Binding-site contacts:
Ligand atom N7 contacts residue HIS412 of chain 1.F at 4.1 Å.
Ligand atom C6 contacts residue PRO203 of chain 1.F at 4.3 Å (hydrophobic).
Ligand atom C3' contacts residue HIS412 of chain 1.F at 4.0 Å.
Ligand atom C1' contacts residue HIS412 of chain 1.F at 4.3 Å.
Ligand atom C5 contacts residue PRO413 of chain 1.F at 4.0 Å (hydrophobic).
Ligand atom C6 contacts residue VAL202 of chain 1.F at 4.2 Å (hydrophobic).
Ligand atom C2' contacts residue PRO413 of chain 1.F at 3.8 Å (hydrophobic).
Ligand atom N3 contacts residue PRO413 of chain 1.F at 3.8 Å.
Ligand atom C2 contacts residue GLY421 of chain 1.F at 3.4 Å.
Ligand atom N7 contacts residue ASN391 of chain 1.F at 3.9 Å.
Ligand atom C8 contacts residue SER414 of chain 1.F at 4.3 Å.
Ligand atom N6 contacts residue GLY419 of chain 1.F at 3.5 Å (h-bond).
Ligand atom N1 contacts residue PRO413 of chain 1.F at 3.5 Å (h-bond).
Ligand atom O3' contacts residue PRO413 of chain 1.F at 4.2 Å.
Ligand atom C5 contacts residue PRO203 of chain 1.F at 3.9 Å (hydrophobic).
Ligand atom N1 contacts residue VAL202 of chain 1.F at 3.7 Å.
Ligand atom C1' contacts residue PRO413 of chain 1.F at 3.9 Å (hydrophobic).
Ligand atom C5 contacts residue SER414 of chain 1.F at 3.9 Å.
Ligand atom N6 contacts residue PRO415 of chain 1.F at 4.2 Å.
Ligand atom C2 contacts residue VAL202 of chain 1.F at 4.2 Å (hydrophobic).
Ligand atom N6 contacts residue GLY421 of chain 1.F at 3.3 Å (h-bond).
Ligand atom C2 contacts residue ILE404 of chain 1.F at 4.4 Å (hydrophobic).
Ligand atom C8 contacts residue HIS412 of chain 1.F at 3.4 Å.
Ligand atom C4 contacts residue PRO203 of chain 1.F at 4.2 Å (hydrophobic).
Ligand atom N9 contacts residue PRO413 of chain 1.F at 4.3 Å.
Ligand atom C2' contacts residue HIS412 of chain 1.F at 3.1 Å.
Ligand atom N1 contacts residue GLY421 of chain 1.F at 3.1 Å (h-bond).
Ligand atom N1 contacts residue PHE420 of chain 1.F at 4.2 Å.
Ligand atom N7 contacts residue SER414 of chain 1.F at 3.6 Å.
Ligand atom C8 contacts residue PRO203 of chain 1.F at 4.2 Å (hydrophobic).
Ligand atom N9 contacts residue PRO203 of chain 1.F at 4.4 Å.
Ligand atom C4 contacts residue PRO413 of chain 1.F at 4.0 Å (hydrophobic).
Ligand atom C6 contacts residue PRO413 of chain 1.F at 3.8 Å (hydrophobic).
Ligand atom C6 contacts residue SER414 of chain 1.F at 4.0 Å.
Ligand atom N6 contacts residue PHE420 of chain 1.F at 3.7 Å.
Ligand atom C6 contacts residue GLY421 of chain 1.F at 3.6 Å.
Ligand atom N6 contacts residue SER414 of chain 1.F at 3.7 Å.
Ligand atom C2 contacts residue PRO413 of chain 1.F at 3.5 Å (hydrophobic).
Ligand atom N7 contacts residue PRO203 of chain 1.F at 4.0 Å.
Ligand atom N9 contacts residue HIS412 of chain 1.F at 4.3 Å.

Sequence of chain 1.F:
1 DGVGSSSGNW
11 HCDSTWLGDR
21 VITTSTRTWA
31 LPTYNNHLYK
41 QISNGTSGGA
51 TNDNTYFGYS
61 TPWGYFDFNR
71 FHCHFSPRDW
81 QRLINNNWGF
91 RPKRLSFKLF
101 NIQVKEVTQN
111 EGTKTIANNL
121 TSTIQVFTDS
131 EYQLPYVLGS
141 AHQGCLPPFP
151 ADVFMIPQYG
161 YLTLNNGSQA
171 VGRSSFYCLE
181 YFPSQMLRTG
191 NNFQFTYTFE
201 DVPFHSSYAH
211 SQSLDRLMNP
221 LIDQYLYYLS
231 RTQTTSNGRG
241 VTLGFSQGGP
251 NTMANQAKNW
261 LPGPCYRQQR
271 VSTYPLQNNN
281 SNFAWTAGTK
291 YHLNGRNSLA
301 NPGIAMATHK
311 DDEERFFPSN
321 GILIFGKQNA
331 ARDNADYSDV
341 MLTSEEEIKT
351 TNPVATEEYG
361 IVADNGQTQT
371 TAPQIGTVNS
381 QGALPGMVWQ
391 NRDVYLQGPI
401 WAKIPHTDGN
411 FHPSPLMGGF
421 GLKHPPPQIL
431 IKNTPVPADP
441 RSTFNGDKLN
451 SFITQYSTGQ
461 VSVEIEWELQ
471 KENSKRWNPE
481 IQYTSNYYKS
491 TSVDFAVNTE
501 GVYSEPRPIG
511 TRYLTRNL

A protein and the small-molecule ligand that binds it are described below.
Small molecule (SMILES): Nc1ncnc2c1ncn2[C@H]1C[C@H](O)[C@@H](COP(=O)(O)O)O1